Binding-site contacts:
Ligand atom N1 contacts residue HIS628 of chain 5.C at 2.3 Å (h-bond).
Ligand atom N1 contacts residue TRP607 of chain 5.F at 4.5 Å.
Ligand atom N4 contacts residue PHE629 of chain 5.F at 4.4 Å.
Ligand atom N3 contacts residue HIS628 of chain 5.C at 4.3 Å.
Ligand atom N3 contacts residue HIS630 of chain 5.F at 2.6 Å (h-bond).
Ligand atom C6 contacts residue HIS628 of chain 5.C at 2.7 Å.
Ligand atom O2 contacts residue HIS628 of chain 5.C at 3.4 Å (h-bond).
Ligand atom C2 contacts residue HIS628 of chain 5.C at 3.3 Å.
Ligand atom O2 contacts residue ASP626 of chain 5.C at 3.6 Å (salt-bridge).
Ligand atom C2 contacts residue HIS630 of chain 5.F at 3.2 Å.
Ligand atom C4 contacts residue HIS628 of chain 5.C at 4.5 Å.
Ligand atom C5 contacts residue HIS628 of chain 5.C at 3.9 Å.
Ligand atom C5 contacts residue PHE629 of chain 5.F at 4.0 Å (hydrophobic).
Ligand atom N4 contacts residue HIS630 of chain 5.F at 3.0 Å.
Ligand atom C2 contacts residue GLY627 of chain 5.C at 4.1 Å.
Ligand atom N4 contacts residue PRO631 of chain 5.F at 4.4 Å.
Ligand atom N1 contacts residue HIS630 of chain 5.F at 4.2 Å.
Ligand atom N1 contacts residue PHE629 of chain 5.C at 4.2 Å.
Ligand atom O2 contacts residue GLY627 of chain 5.C at 3.4 Å.
Ligand atom C4 contacts residue HIS630 of chain 5.F at 3.2 Å.
Ligand atom C6 contacts residue PHE629 of chain 5.C at 4.0 Å (hydrophobic).
Ligand atom O2 contacts residue HIS630 of chain 5.F at 3.5 Å.
Ligand atom C5 contacts residue HIS630 of chain 5.F at 4.3 Å.

The protein below binds the small molecule below.
Small molecule (SMILES): Nc1ccnc(=O)[nH]1

Sequence of chain 5.C:
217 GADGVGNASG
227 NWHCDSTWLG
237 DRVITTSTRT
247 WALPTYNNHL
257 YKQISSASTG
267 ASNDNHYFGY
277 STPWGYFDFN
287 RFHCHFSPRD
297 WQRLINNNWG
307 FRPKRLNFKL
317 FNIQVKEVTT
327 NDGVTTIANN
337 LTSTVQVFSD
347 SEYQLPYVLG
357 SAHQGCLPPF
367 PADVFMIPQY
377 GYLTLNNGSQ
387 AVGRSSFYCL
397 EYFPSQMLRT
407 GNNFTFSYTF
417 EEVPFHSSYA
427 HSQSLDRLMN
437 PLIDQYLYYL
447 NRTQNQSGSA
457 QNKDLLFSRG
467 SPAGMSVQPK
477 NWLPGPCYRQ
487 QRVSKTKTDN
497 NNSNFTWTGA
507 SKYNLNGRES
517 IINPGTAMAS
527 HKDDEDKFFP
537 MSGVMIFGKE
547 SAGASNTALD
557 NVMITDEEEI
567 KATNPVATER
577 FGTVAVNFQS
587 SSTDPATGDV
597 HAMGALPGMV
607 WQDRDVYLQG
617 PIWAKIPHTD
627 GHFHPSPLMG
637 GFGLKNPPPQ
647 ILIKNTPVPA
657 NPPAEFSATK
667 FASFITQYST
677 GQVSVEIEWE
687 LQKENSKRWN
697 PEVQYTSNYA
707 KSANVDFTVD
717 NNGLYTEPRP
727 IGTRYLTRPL

Sequence of chain 5.F:
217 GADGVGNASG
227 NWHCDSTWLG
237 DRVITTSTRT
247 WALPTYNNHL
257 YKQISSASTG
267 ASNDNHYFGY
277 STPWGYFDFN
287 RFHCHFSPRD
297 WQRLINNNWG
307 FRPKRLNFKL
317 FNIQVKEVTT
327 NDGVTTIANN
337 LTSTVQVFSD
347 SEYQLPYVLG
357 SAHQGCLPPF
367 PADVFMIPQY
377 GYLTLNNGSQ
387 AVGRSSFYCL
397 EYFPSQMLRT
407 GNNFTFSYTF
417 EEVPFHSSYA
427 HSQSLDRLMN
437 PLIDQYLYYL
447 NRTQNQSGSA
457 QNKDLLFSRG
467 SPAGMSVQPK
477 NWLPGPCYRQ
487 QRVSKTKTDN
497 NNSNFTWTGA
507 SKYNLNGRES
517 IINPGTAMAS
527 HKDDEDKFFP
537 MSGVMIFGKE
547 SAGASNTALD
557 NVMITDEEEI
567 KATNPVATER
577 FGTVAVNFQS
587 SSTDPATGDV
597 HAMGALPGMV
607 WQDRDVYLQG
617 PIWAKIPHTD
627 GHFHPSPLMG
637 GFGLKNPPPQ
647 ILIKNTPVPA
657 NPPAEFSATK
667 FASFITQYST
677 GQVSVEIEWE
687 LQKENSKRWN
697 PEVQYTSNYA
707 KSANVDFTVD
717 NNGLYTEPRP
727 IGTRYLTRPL